Binding-site contacts:
Ligand atom N7 contacts residue ALA27 of chain 9.D at 1.6 Å.
Ligand atom C8 contacts residue ALA27 of chain 9.D at 2.0 Å (hydrophobic).
Ligand atom OP1 contacts residue ARG420 of chain 10.B at 2.4 Å (salt-bridge).
Ligand atom C6 contacts residue ALA7 of chain 55.B at 2.7 Å (hydrophobic).
Ligand atom C5' contacts residue ARG28 of chain 9.D at 2.8 Å.
Ligand atom OP2 contacts residue ARG420 of chain 10.B at 3.4 Å (salt-bridge).
Ligand atom O3' contacts residue GLY6 of chain 55.B at 2.3 Å (h-bond).
Ligand atom C5' contacts residue TYR31 of chain 9.D at 3.0 Å (hydrophobic).
Ligand atom O5' contacts residue ARG28 of chain 9.D at 3.1 Å (salt-bridge).
Ligand atom OP1 contacts residue THR418 of chain 10.B at 3.2 Å.
Ligand atom O3' contacts residue TYR31 of chain 9.D at 3.2 Å (h-bond).
Ligand atom C5 contacts residue GLY26 of chain 9.D at 3.5 Å.
Ligand atom C3' contacts residue GLY6 of chain 55.B at 3.2 Å.
Ligand atom P contacts residue ARG28 of chain 9.D at 3.4 Å.
Ligand atom O5' contacts residue ARG420 of chain 10.B at 2.9 Å (salt-bridge).
Ligand atom O3' contacts residue ARG420 of chain 10.B at 1.7 Å (salt-bridge).
Ligand atom O5' contacts residue TYR31 of chain 9.D at 2.2 Å (h-bond).
Ligand atom C4' contacts residue ARG420 of chain 10.B at 3.4 Å.
Ligand atom C8 contacts residue ARG28 of chain 9.D at 3.1 Å.
Ligand atom N6 contacts residue ASP217 of chain 9.B at 2.8 Å (salt-bridge).
Ligand atom N9 contacts residue ALA27 of chain 9.D at 3.1 Å.
Ligand atom OP1 contacts residue ARG28 of chain 9.D at 2.7 Å (salt-bridge).
Ligand atom OP1 contacts residue PHE211 of chain 9.B at 2.1 Å.
Ligand atom P contacts residue ARG420 of chain 10.B at 2.5 Å.
Ligand atom C5 contacts residue ALA27 of chain 9.D at 2.9 Å (hydrophobic).
Ligand atom OP2 contacts residue GLU207 of chain 9.B at 2.0 Å (salt-bridge).
Ligand atom N6 contacts residue ALA27 of chain 9.D at 3.2 Å (h-bond).
Ligand atom P contacts residue TYR31 of chain 9.D at 3.5 Å.
Ligand atom C5 contacts residue ALA7 of chain 55.B at 2.7 Å (hydrophobic).
Ligand atom C1' contacts residue GLY6 of chain 55.B at 2.9 Å.
Ligand atom O3' contacts residue THR5 of chain 55.B at 3.1 Å (h-bond).
Ligand atom O4' contacts residue ARG420 of chain 10.B at 3.2 Å (salt-bridge).
Ligand atom C4' contacts residue THR5 of chain 55.B at 2.6 Å.
Ligand atom O4' contacts residue GLY6 of chain 55.B at 2.9 Å.
Ligand atom N6 contacts residue GLY26 of chain 9.D at 3.1 Å.
Ligand atom C3' contacts residue THR5 of chain 55.B at 3.2 Å.
Ligand atom C4' contacts residue GLY6 of chain 55.B at 3.1 Å.
Ligand atom C5' contacts residue THR5 of chain 55.B at 3.1 Å.
Ligand atom P contacts residue GLU207 of chain 9.B at 3.4 Å.
Ligand atom N7 contacts residue GLY26 of chain 9.D at 2.7 Å.

Sequence of chain 9.B:
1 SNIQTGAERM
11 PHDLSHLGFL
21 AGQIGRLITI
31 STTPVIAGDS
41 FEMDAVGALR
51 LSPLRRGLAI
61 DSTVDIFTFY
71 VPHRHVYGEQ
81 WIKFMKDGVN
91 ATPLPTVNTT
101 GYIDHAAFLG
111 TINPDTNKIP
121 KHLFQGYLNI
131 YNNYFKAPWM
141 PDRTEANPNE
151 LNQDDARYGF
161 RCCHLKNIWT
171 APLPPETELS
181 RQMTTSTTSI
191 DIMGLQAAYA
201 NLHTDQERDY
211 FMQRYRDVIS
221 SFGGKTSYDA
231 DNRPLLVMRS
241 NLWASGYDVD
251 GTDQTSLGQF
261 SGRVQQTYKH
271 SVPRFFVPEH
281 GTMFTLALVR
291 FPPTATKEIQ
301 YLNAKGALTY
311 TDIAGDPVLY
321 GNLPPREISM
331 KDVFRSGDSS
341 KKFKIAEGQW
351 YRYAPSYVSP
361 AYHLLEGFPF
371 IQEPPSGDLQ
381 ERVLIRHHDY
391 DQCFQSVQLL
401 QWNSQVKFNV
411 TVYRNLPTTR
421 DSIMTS

Sequence of chain 10.B:
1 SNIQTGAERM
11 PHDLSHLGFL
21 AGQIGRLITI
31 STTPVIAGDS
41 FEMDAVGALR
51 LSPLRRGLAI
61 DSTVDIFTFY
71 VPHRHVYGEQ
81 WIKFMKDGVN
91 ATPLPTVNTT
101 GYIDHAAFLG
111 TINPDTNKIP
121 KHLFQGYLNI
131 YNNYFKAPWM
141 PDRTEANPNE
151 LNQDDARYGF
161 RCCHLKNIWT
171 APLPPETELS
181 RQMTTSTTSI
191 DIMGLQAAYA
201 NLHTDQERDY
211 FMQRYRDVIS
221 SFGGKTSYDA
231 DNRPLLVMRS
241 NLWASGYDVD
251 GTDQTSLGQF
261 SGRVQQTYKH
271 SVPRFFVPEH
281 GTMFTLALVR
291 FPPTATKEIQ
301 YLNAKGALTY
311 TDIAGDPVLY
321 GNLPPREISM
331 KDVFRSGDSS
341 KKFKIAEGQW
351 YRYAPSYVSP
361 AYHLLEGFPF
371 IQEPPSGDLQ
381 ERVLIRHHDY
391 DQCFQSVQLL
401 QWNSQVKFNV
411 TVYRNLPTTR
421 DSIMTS

Sequence of chain 9.D:
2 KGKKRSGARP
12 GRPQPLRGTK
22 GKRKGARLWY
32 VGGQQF

Sequence of chain 55.B:
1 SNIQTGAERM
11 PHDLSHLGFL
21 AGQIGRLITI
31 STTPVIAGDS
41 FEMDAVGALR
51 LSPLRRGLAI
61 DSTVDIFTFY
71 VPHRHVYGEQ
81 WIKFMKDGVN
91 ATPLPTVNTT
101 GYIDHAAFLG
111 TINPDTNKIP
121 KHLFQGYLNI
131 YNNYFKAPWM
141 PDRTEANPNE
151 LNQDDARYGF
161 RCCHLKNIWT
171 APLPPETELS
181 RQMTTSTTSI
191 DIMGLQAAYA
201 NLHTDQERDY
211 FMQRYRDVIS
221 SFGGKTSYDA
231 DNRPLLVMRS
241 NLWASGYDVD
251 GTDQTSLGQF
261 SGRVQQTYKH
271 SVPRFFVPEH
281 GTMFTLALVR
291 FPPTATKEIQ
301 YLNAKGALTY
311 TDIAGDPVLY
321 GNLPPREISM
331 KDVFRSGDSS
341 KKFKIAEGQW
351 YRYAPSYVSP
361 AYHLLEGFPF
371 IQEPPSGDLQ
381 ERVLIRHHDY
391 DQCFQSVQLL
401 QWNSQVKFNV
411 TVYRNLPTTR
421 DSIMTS

A protein and the small-molecule ligand that binds it are described below.
Small molecule (SMILES): N=c1ccn([C@H]2C[C@H](O)[C@@H](CO[P](=O)(O)O[C@H]3C[C@H](n4cnc5c(N)ncnc54)O[C@@H]3CO[P](=O)(O)O[C@H]3C[C@H](n4cnc5c(N)ncnc54)O[C@@H]3CO[P](=O)(O)O[C@H]3C[C@H](n4cnc5c(N)ncnc54)O[C@@H]3COP(=O)(O)O)O2)c(=O)[nH]1